Binding-site contacts:
Ligand atom C5 contacts residue ARG31 of chain 1.B at 4.3 Å.
Ligand atom C6 contacts residue ARG31 of chain 1.B at 4.0 Å.
Ligand atom O3 contacts residue ARG31 of chain 1.B at 4.2 Å.
Ligand atom C4 contacts residue TRP16 of chain 1.B at 4.3 Å (hydrophobic).
Ligand atom O5 contacts residue TRP16 of chain 1.B at 2.4 Å.
Ligand atom C5 contacts residue TRP16 of chain 1.B at 3.6 Å (hydrophobic).
Ligand atom C1 contacts residue ARG31 of chain 1.B at 4.3 Å.
Ligand atom O2 contacts residue SER15 of chain 1.B at 3.2 Å.
Ligand atom O3 contacts residue TRP16 of chain 1.B at 3.9 Å.
Ligand atom C2 contacts residue TRP16 of chain 1.B at 2.6 Å (hydrophobic).
Ligand atom C3 contacts residue TRP16 of chain 1.B at 3.8 Å (hydrophobic).
Ligand atom C1 contacts residue TRP16 of chain 1.B at 1.5 Å (hydrophobic).
Ligand atom O2 contacts residue TRP16 of chain 1.B at 2.7 Å (h-bond).
Ligand atom O5 contacts residue ARG31 of chain 1.B at 3.4 Å (salt-bridge).
Ligand atom O6 contacts residue ARG31 of chain 1.B at 3.3 Å (salt-bridge).

Sequence of chain 1.B:
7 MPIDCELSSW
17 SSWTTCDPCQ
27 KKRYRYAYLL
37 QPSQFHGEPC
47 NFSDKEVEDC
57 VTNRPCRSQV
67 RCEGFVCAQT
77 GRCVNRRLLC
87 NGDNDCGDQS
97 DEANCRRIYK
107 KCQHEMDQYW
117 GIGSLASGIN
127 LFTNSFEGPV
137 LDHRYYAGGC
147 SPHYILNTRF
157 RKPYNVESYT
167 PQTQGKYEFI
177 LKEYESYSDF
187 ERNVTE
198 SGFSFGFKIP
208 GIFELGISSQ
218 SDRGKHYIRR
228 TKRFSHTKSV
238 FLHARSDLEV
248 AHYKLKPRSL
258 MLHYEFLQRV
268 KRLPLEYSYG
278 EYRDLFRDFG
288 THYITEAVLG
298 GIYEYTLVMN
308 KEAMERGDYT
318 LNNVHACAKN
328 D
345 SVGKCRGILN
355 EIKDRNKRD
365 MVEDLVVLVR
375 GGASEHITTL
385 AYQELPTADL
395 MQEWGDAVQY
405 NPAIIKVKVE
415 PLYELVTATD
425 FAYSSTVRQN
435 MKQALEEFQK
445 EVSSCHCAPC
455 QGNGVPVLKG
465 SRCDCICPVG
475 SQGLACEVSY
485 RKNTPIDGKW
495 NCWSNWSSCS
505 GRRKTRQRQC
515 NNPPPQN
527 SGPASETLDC

This protein binds this small molecule.
Small molecule (SMILES): OC[C@H]1O[C@@H](O)[C@@H](O)[C@@H](O)[C@@H]1O